The small molecule below binds the protein below.
Small molecule (SMILES): CC(=O)N[C@@H]1[C@@H](O)[C@H](O)[C@@H](CO)O[C@H]1O

Sequence of chain 1.D:
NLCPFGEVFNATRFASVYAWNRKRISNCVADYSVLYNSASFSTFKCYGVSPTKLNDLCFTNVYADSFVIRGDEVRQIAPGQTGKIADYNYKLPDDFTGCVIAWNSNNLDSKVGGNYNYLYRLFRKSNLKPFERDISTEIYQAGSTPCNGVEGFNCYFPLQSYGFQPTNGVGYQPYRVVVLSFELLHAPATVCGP

Binding-site contacts:
Ligand atom N2 contacts residue ASN25 of chain 1.D at 3.0 Å (h-bond).
Ligand atom C8 contacts residue VAL49 of chain 1.D at 4.1 Å (hydrophobic).
Ligand atom C3 contacts residue ASN25 of chain 1.D at 3.8 Å.
Ligand atom N2 contacts residue GLY21 of chain 1.D at 4.5 Å.
Ligand atom O3 contacts residue VAL49 of chain 1.D at 3.2 Å.
Ligand atom C1 contacts residue ASN25 of chain 1.D at 1.4 Å.
Ligand atom C7 contacts residue GLY21 of chain 1.D at 3.7 Å.
Ligand atom C8 contacts residue GLY21 of chain 1.D at 3.8 Å.
Ligand atom C2 contacts residue ASN25 of chain 1.D at 2.5 Å.
Ligand atom C8 contacts residue LEU50 of chain 1.D at 4.0 Å (hydrophobic).
Ligand atom C7 contacts residue VAL49 of chain 1.D at 3.9 Å (hydrophobic).
Ligand atom C8 contacts residue PHE20 of chain 1.D at 4.0 Å (hydrophobic).
Ligand atom O7 contacts residue GLY21 of chain 1.D at 3.5 Å.
Ligand atom N2 contacts residue VAL49 of chain 1.D at 4.4 Å.
Ligand atom O7 contacts residue VAL49 of chain 1.D at 3.8 Å.
Ligand atom O7 contacts residue ASN25 of chain 1.D at 4.3 Å.
Ligand atom C7 contacts residue ASN25 of chain 1.D at 3.9 Å.
Ligand atom C3 contacts residue VAL49 of chain 1.D at 4.3 Å (hydrophobic).
Ligand atom O5 contacts residue ASN25 of chain 1.D at 2.3 Å (h-bond).
Ligand atom C5 contacts residue ASN25 of chain 1.D at 3.6 Å.
Ligand atom C4 contacts residue ASN25 of chain 1.D at 4.2 Å.
Ligand atom C8 contacts residue PHE24 of chain 1.D at 3.7 Å (hydrophobic).